Sequence of chain 1.E:
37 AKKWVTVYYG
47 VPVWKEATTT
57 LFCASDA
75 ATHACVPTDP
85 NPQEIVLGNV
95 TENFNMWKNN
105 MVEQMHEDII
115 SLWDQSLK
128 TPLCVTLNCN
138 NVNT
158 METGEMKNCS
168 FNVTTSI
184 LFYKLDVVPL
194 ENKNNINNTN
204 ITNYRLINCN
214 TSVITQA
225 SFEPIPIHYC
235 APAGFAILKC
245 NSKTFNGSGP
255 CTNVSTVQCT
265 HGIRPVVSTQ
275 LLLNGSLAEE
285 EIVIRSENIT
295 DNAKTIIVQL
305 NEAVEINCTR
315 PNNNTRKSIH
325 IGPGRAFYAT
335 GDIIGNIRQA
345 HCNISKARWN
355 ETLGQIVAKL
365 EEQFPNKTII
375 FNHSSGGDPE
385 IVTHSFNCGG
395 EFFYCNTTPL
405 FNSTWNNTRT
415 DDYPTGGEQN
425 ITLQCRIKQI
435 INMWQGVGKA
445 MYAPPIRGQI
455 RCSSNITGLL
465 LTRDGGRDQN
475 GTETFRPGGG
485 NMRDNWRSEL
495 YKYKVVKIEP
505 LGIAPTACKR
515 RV

Binding-site contacts:
Ligand atom N2 contacts residue NAG1 of chain 1.GA at 4.3 Å.
Ligand atom C1 contacts residue ASN311 of chain 1.E at 1.4 Å.
Ligand atom C7 contacts residue NAG1 of chain 1.GA at 4.1 Å.
Ligand atom C8 contacts residue ILE348 of chain 1.E at 3.9 Å (hydrophobic).
Ligand atom C6 contacts residue NAG2 of chain 1.GA at 4.0 Å.
Ligand atom C8 contacts residue ASN311 of chain 1.E at 4.5 Å.
Ligand atom O7 contacts residue ASN424 of chain 1.E at 4.1 Å.
Ligand atom C4 contacts residue GLU309 of chain 1.E at 3.8 Å.
Ligand atom O6 contacts residue ARG455 of chain 1.E at 4.4 Å.
Ligand atom O5 contacts residue NAG2 of chain 1.GA at 4.0 Å.
Ligand atom O6 contacts residue NAG2 of chain 1.GA at 4.5 Å.
Ligand atom O5 contacts residue NAG1 of chain 1.GA at 3.8 Å.
Ligand atom C2 contacts residue NAG1 of chain 1.GA at 3.5 Å.
Ligand atom N2 contacts residue GLU309 of chain 1.E at 4.3 Å.
Ligand atom O4 contacts residue GLU309 of chain 1.E at 3.7 Å.
Ligand atom C1 contacts residue NAG1 of chain 1.GA at 3.8 Å.
Ligand atom C4 contacts residue ASN311 of chain 1.E at 4.3 Å.
Ligand atom C2 contacts residue ASN311 of chain 1.E at 2.5 Å.
Ligand atom C8 contacts residue ASN424 of chain 1.E at 4.0 Å.
Ligand atom C3 contacts residue GLU309 of chain 1.E at 3.3 Å.
Ligand atom C8 contacts residue SER349 of chain 1.E at 3.4 Å.
Ligand atom C3 contacts residue ASN311 of chain 1.E at 3.8 Å.
Ligand atom O7 contacts residue NAG1 of chain 1.GA at 3.2 Å (h-bond).
Ligand atom O6 contacts residue ASN311 of chain 1.E at 4.3 Å.
Ligand atom C5 contacts residue GLU309 of chain 1.E at 3.9 Å.
Ligand atom C2 contacts residue GLU309 of chain 1.E at 4.1 Å.
Ligand atom C5 contacts residue ASN311 of chain 1.E at 3.7 Å.
Ligand atom N2 contacts residue ASN311 of chain 1.E at 2.9 Å (h-bond).
Ligand atom O5 contacts residue ASN311 of chain 1.E at 2.4 Å (h-bond).
Ligand atom C8 contacts residue ASN347 of chain 1.E at 4.1 Å.
Ligand atom C1 contacts residue GLU309 of chain 1.E at 4.1 Å.
Ligand atom C7 contacts residue ASN311 of chain 1.E at 3.4 Å.
Ligand atom O3 contacts residue GLU309 of chain 1.E at 4.1 Å.
Ligand atom O7 contacts residue ASN311 of chain 1.E at 3.6 Å (h-bond).

The protein below binds the small molecule below.
Small molecule (SMILES): CC(=O)N[C@H]1[C@H](O[C@H]2[C@H](O)[C@@H](NC(C)=O)CO[C@@H]2CO)O[C@H](CO)[C@@H](O)[C@@H]1O